A protein and the small-molecule ligand that binds it are described below.
Small molecule (SMILES): N#Cc1cccc(CNCCc2ccnc(-n3ccnc3)n2)c1

Sequence of chain 1.B:
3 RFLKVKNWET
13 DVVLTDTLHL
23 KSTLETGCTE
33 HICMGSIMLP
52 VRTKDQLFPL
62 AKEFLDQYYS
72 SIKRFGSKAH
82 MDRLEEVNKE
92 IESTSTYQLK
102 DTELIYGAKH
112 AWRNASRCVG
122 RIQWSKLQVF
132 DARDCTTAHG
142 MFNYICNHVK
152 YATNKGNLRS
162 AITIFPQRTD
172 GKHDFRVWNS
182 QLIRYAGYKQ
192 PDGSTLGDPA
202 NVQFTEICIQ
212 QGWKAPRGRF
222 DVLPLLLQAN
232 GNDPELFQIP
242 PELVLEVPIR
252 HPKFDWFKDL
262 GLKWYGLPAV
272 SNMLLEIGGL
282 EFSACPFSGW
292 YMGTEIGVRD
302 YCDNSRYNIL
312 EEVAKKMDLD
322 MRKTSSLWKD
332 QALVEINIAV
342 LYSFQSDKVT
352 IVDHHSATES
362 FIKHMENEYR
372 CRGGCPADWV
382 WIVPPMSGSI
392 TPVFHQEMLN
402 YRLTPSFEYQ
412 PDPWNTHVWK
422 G

Binding-site contacts:
Ligand atom C16 contacts residue GLN182 of chain 1.B at 3.4 Å.
Ligand atom C12 contacts residue GLU296 of chain 1.B at 3.9 Å.
Ligand atom C04 contacts residue PRO269 of chain 1.B at 3.6 Å (hydrophobic).
Ligand atom C4' contacts residue MET40 of chain 1.B at 3.5 Å (hydrophobic).
Ligand atom C14 contacts residue GLU296 of chain 1.B at 4.1 Å.
Ligand atom C7' contacts residue TYR410 of chain 1.B at 3.6 Å (hydrophobic).
Ligand atom N8' contacts residue LEU41 of chain 1.B at 3.3 Å.
Ligand atom C16 contacts residue VAL271 of chain 1.B at 4.1 Å (hydrophobic).
Ligand atom C5' contacts residue MET40 of chain 1.B at 3.8 Å (hydrophobic).
Ligand atom N11 contacts residue PRO269 of chain 1.B at 3.3 Å.
Ligand atom C1' contacts residue HEM1 of chain 1.G at 3.6 Å.
Ligand atom N11 contacts residue VAL271 of chain 1.B at 3.8 Å.
Ligand atom C12 contacts residue VAL271 of chain 1.B at 3.3 Å (hydrophobic).
Ligand atom C7' contacts residue LEU41 of chain 1.B at 4.0 Å (hydrophobic).
Ligand atom C02 contacts residue HEM1 of chain 1.G at 3.2 Å.
Ligand atom C20 contacts residue HEM1 of chain 1.G at 3.5 Å.
Ligand atom C17 contacts residue HEM1 of chain 1.G at 3.2 Å.
Ligand atom C5' contacts residue H4B1 of chain 1.H at 3.7 Å.
Ligand atom N11 contacts residue ALA270 of chain 1.B at 3.9 Å.
Ligand atom N13 contacts residue VAL271 of chain 1.B at 3.3 Å.
Ligand atom C15 contacts residue VAL271 of chain 1.B at 4.1 Å (hydrophobic).
Ligand atom C2' contacts residue HEM1 of chain 1.G at 3.4 Å.
Ligand atom C3' contacts residue TYR410 of chain 1.B at 4.0 Å (hydrophobic).
Ligand atom N13 contacts residue GLU296 of chain 1.B at 3.8 Å.
Ligand atom N03 contacts residue VAL271 of chain 1.B at 3.7 Å.
Ligand atom C16 contacts residue ALA270 of chain 1.B at 4.0 Å (hydrophobic).
Ligand atom N19 contacts residue HEM1 of chain 1.G at 2.6 Å (h-bond).
Ligand atom C5' contacts residue TRP382 of chain 1.B at 3.9 Å (hydrophobic).
Ligand atom N8' contacts residue TYR410 of chain 1.B at 3.5 Å.
Ligand atom C6' contacts residue H4B1 of chain 1.H at 3.9 Å.
Ligand atom C16 contacts residue PRO269 of chain 1.B at 3.8 Å (hydrophobic).
Ligand atom C6' contacts residue HEM1 of chain 1.G at 3.8 Å.
Ligand atom C05 contacts residue HEM1 of chain 1.G at 3.1 Å.
Ligand atom C18 contacts residue HEM1 of chain 1.G at 3.2 Å.
Ligand atom C6' contacts residue TRP382 of chain 1.B at 3.8 Å (hydrophobic).
Ligand atom C18 contacts residue VAL271 of chain 1.B at 4.0 Å (hydrophobic).
Ligand atom C14 contacts residue VAL271 of chain 1.B at 3.7 Å (hydrophobic).
Ligand atom N13 contacts residue HEM1 of chain 1.G at 4.0 Å.
Ligand atom N01 contacts residue HEM1 of chain 1.G at 2.2 Å.
Ligand atom C15 contacts residue GLN182 of chain 1.B at 3.3 Å.